Sequence of chain 1.F:
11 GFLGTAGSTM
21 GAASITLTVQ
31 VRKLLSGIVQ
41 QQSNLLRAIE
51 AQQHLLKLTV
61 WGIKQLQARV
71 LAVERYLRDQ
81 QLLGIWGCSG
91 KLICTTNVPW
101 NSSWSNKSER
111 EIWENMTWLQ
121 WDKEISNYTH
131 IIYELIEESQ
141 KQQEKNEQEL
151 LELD

Binding-site contacts:
Ligand atom O7 contacts residue ASN127 of chain 1.F at 4.3 Å.
Ligand atom C2 contacts residue ASN127 of chain 1.F at 2.4 Å.
Ligand atom C7 contacts residue SER126 of chain 1.F at 3.9 Å.
Ligand atom C1 contacts residue ASN127 of chain 1.F at 1.4 Å.
Ligand atom O5 contacts residue ASN127 of chain 1.F at 2.2 Å (h-bond).
Ligand atom N2 contacts residue ASN127 of chain 1.F at 3.1 Å (h-bond).
Ligand atom O7 contacts residue SER126 of chain 1.F at 3.4 Å.
Ligand atom C3 contacts residue ASN127 of chain 1.F at 3.8 Å.
Ligand atom O6 contacts residue ASN127 of chain 1.F at 3.8 Å.
Ligand atom C4 contacts residue ASN127 of chain 1.F at 4.0 Å.
Ligand atom C6 contacts residue ASN127 of chain 1.F at 4.3 Å.
Ligand atom C7 contacts residue ASN127 of chain 1.F at 4.0 Å.
Ligand atom C5 contacts residue ASN127 of chain 1.F at 3.5 Å.

The small molecule below binds the protein below.
Small molecule (SMILES): CC(=O)N[C@H]1[C@H](O[C@H]2[C@H](O)[C@@H](NC(C)=O)CO[C@@H]2CO)O[C@H](CO)[C@@H](O)[C@@H]1O